Sequence of chain 30.C:
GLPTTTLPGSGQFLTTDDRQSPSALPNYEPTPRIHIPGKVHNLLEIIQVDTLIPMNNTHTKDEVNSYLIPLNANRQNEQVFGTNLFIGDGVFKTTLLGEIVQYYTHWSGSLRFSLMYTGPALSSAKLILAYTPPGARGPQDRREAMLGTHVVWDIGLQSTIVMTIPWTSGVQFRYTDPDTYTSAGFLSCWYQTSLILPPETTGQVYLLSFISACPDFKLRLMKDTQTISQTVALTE

This protein binds this small molecule.
Small molecule (SMILES): Cc1cc(CCCCCOc2c(Cl)cc(C3=NCCO3)cc2Cl)on1

Sequence of chain 29.A:
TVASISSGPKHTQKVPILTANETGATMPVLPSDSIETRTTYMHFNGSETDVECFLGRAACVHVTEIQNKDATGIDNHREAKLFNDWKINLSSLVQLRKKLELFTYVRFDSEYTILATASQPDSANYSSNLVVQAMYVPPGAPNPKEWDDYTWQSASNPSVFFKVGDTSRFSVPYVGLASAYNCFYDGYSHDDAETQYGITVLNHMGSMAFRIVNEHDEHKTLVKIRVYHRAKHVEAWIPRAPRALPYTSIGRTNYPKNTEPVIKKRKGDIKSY

Binding-site contacts:
Ligand atom C2C contacts residue ILE104 of chain 29.A at 3.9 Å (hydrophobic).
Ligand atom C5 contacts residue MET221 of chain 29.A at 3.9 Å (hydrophobic).
Ligand atom CL2 contacts residue MET224 of chain 29.A at 3.2 Å.
Ligand atom O1B contacts residue VAL188 of chain 29.A at 3.8 Å.
Ligand atom CL1 contacts residue LEU25 of chain 29.C at 3.5 Å.
Ligand atom C4 contacts residue TYR197 of chain 29.A at 3.6 Å (hydrophobic).
Ligand atom C5B contacts residue MET224 of chain 29.A at 3.8 Å (hydrophobic).
Ligand atom CL2 contacts residue ILE104 of chain 29.A at 3.4 Å.
Ligand atom C4B contacts residue TYR152 of chain 29.A at 3.7 Å (hydrophobic).
Ligand atom N2 contacts residue ASN219 of chain 29.A at 3.5 Å (h-bond).
Ligand atom O1A contacts residue PHE186 of chain 29.A at 3.4 Å.
Ligand atom C31 contacts residue ASN219 of chain 29.A at 3.7 Å.
Ligand atom C3B contacts residue TYR152 of chain 29.A at 3.9 Å (hydrophobic).
Ligand atom O1 contacts residue LEU106 of chain 29.A at 3.7 Å.
Ligand atom C5 contacts residue LEU106 of chain 29.A at 3.7 Å (hydrophobic).
Ligand atom C4A contacts residue ALA150 of chain 29.A at 3.9 Å (hydrophobic).
Ligand atom C2C contacts residue MET221 of chain 29.A at 3.3 Å (hydrophobic).
Ligand atom C2A contacts residue PHE186 of chain 29.A at 3.6 Å (hydrophobic).
Ligand atom C4A contacts residue SER175 of chain 29.A at 3.6 Å.
Ligand atom N3A contacts residue ALA24 of chain 29.C at 3.8 Å.
Ligand atom C5C contacts residue TYR152 of chain 29.A at 3.8 Å (hydrophobic).
Ligand atom C5A contacts residue VAL176 of chain 29.A at 3.8 Å (hydrophobic).
Ligand atom N2 contacts residue MET221 of chain 29.A at 3.9 Å.
Ligand atom C31 contacts residue TYR197 of chain 29.A at 3.6 Å (hydrophobic).
Ligand atom C3C contacts residue ILE104 of chain 29.A at 3.6 Å (hydrophobic).
Ligand atom C1C contacts residue TYR128 of chain 29.A at 3.6 Å (hydrophobic).
Ligand atom CL1 contacts residue VAL188 of chain 29.A at 3.7 Å.
Ligand atom C5A contacts residue ALA150 of chain 29.A at 3.4 Å (hydrophobic).
Ligand atom O1A contacts residue MET224 of chain 29.A at 3.9 Å.
Ligand atom C4A contacts residue VAL176 of chain 29.A at 3.9 Å (hydrophobic).
Ligand atom CL2 contacts residue TYR128 of chain 29.A at 3.4 Å.
Ligand atom C3C contacts residue TYR128 of chain 29.A at 3.8 Å (hydrophobic).
Ligand atom C4B contacts residue PHE186 of chain 29.A at 3.6 Å (hydrophobic).
Ligand atom C1C contacts residue LEU106 of chain 29.A at 3.9 Å (hydrophobic).
Ligand atom C3B contacts residue ALA24 of chain 29.C at 4.0 Å (hydrophobic).
Ligand atom C5B contacts residue PHE186 of chain 29.A at 3.8 Å (hydrophobic).
Ligand atom N3A contacts residue PRO174 of chain 29.A at 3.3 Å (h-bond).
Ligand atom O1 contacts residue MET221 of chain 29.A at 3.4 Å (h-bond).
Ligand atom C4C contacts residue VAL191 of chain 29.A at 3.7 Å (hydrophobic).
Ligand atom C4A contacts residue PRO174 of chain 29.A at 3.2 Å (hydrophobic).

Sequence of chain 29.C:
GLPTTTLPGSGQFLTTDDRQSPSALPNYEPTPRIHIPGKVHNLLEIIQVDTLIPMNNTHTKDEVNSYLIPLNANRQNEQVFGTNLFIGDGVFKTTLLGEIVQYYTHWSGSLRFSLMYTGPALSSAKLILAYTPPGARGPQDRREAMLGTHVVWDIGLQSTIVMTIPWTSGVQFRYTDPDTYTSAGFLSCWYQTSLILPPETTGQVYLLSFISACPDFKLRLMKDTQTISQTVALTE